Binding-site contacts:
Ligand atom C3 contacts residue ASN21 of chain 22.E at 3.7 Å.
Ligand atom C7 contacts residue ASN21 of chain 22.E at 4.0 Å.
Ligand atom C1 contacts residue ASN21 of chain 22.E at 1.4 Å.
Ligand atom O7 contacts residue ASN21 of chain 22.E at 4.0 Å.
Ligand atom C5 contacts residue ASN21 of chain 22.E at 3.3 Å.
Ligand atom C4 contacts residue ASN21 of chain 22.E at 3.8 Å.
Ligand atom O5 contacts residue ASN21 of chain 22.E at 2.5 Å (h-bond).
Ligand atom C2 contacts residue ASN21 of chain 22.E at 2.5 Å.
Ligand atom O6 contacts residue ASN21 of chain 22.E at 4.3 Å.
Ligand atom C6 contacts residue ASN21 of chain 22.E at 3.3 Å.
Ligand atom N2 contacts residue ASN21 of chain 22.E at 3.3 Å (h-bond).

This protein binds this small molecule.
Small molecule (SMILES): CC(=O)N[C@@H]1[C@@H](O)[C@H](O)[C@@H](CO)O[C@H]1O

Sequence of chain 22.E:
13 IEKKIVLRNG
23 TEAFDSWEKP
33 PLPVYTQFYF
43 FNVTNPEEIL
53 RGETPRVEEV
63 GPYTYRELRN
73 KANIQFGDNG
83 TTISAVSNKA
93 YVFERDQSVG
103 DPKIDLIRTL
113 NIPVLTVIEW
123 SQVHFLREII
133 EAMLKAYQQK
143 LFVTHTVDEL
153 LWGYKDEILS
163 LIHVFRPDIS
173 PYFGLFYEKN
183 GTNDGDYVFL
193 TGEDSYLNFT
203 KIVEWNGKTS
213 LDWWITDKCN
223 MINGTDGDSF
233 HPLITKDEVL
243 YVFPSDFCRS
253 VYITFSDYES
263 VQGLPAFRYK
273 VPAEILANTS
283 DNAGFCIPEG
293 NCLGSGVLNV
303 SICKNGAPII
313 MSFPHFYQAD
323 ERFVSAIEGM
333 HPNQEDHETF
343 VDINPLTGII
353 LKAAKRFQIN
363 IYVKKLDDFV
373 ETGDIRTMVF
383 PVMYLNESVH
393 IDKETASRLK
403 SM